This small molecule binds to this protein.
Small molecule (SMILES): [H]/N=C(/Nc1cccc(CNCCc2cccc(F)c2)c1)c1cccs1

Sequence of chain 1.B:
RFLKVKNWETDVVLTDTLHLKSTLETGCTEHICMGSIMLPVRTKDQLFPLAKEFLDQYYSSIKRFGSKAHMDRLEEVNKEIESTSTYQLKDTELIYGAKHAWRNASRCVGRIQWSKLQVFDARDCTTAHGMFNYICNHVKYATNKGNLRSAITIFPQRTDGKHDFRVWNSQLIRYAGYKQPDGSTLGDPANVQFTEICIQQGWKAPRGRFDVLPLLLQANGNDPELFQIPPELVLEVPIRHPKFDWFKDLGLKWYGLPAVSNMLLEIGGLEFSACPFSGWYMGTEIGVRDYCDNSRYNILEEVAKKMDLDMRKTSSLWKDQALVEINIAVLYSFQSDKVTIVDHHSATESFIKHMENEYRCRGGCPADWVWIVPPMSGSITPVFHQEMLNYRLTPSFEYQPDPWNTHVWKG

Binding-site contacts:
Ligand atom N18 contacts residue HEM1 of chain 1.C at 2.8 Å (h-bond).
Ligand atom C02 contacts residue GLY290 of chain 1.A at 3.1 Å.
Ligand atom C16 contacts residue MTL1 of chain 1.F at 3.8 Å.
Ligand atom S01 contacts residue HEM1 of chain 1.C at 3.2 Å.
Ligand atom F23 contacts residue MTL1 of chain 1.F at 3.2 Å.
Ligand atom C15 contacts residue HEM1 of chain 1.C at 3.6 Å.
Ligand atom C13 contacts residue VAL271 of chain 1.A at 3.7 Å (hydrophobic).
Ligand atom C05 contacts residue PRO269 of chain 1.A at 3.8 Å (hydrophobic).
Ligand atom C14 contacts residue VAL271 of chain 1.A at 3.3 Å (hydrophobic).
Ligand atom C11 contacts residue HEM1 of chain 1.C at 3.6 Å.
Ligand atom C14 contacts residue HEM1 of chain 1.C at 3.8 Å.
Ligand atom C16 contacts residue GLU296 of chain 1.A at 3.5 Å.
Ligand atom N08 contacts residue GLU296 of chain 1.A at 2.8 Å (salt-bridge).
Ligand atom N08 contacts residue TRP291 of chain 1.A at 3.0 Å (h-bond).
Ligand atom C03 contacts residue GLY290 of chain 1.A at 3.8 Å.
Ligand atom C06 contacts residue GLU296 of chain 1.A at 3.4 Å.
Ligand atom N08 contacts residue PRO269 of chain 1.A at 3.8 Å.
Ligand atom C03 contacts residue PRO269 of chain 1.A at 3.4 Å (hydrophobic).
Ligand atom C20 contacts residue HEM1 of chain 1.C at 3.6 Å.
Ligand atom C11 contacts residue GLU296 of chain 1.A at 3.3 Å.
Ligand atom C02 contacts residue HEM1 of chain 1.C at 3.6 Å.
Ligand atom C16 contacts residue HEM1 of chain 1.C at 3.6 Å.
Ligand atom C12 contacts residue HEM1 of chain 1.C at 3.5 Å.
Ligand atom C02 contacts residue PHE288 of chain 1.A at 3.7 Å (hydrophobic).
Ligand atom C19 contacts residue HEM1 of chain 1.C at 3.4 Å.
Ligand atom C21 contacts residue MTL1 of chain 1.F at 3.8 Å.
Ligand atom C20 contacts residue TRP382 of chain 1.A at 3.7 Å (hydrophobic).
Ligand atom C15 contacts residue VAL271 of chain 1.A at 3.5 Å (hydrophobic).
Ligand atom C22 contacts residue MTL1 of chain 1.F at 3.2 Å.
Ligand atom C13 contacts residue HEM1 of chain 1.C at 3.3 Å.
Ligand atom C17 contacts residue HEM1 of chain 1.C at 3.5 Å.
Ligand atom N07 contacts residue GLU296 of chain 1.A at 2.5 Å (salt-bridge).
Ligand atom C04 contacts residue VAL271 of chain 1.A at 3.8 Å (hydrophobic).
Ligand atom C02 contacts residue SER289 of chain 1.A at 3.4 Å.
Ligand atom C24 contacts residue TRP10 of chain 1.B at 3.8 Å (hydrophobic).
Ligand atom C03 contacts residue PHE288 of chain 1.A at 3.5 Å (hydrophobic).
Ligand atom C19 contacts residue MTL1 of chain 1.F at 3.6 Å.
Ligand atom C03 contacts residue SER289 of chain 1.A at 3.8 Å.
Ligand atom C04 contacts residue PRO269 of chain 1.A at 3.5 Å (hydrophobic).
Ligand atom S01 contacts residue GLY290 of chain 1.A at 3.8 Å.

Sequence of chain 1.A:
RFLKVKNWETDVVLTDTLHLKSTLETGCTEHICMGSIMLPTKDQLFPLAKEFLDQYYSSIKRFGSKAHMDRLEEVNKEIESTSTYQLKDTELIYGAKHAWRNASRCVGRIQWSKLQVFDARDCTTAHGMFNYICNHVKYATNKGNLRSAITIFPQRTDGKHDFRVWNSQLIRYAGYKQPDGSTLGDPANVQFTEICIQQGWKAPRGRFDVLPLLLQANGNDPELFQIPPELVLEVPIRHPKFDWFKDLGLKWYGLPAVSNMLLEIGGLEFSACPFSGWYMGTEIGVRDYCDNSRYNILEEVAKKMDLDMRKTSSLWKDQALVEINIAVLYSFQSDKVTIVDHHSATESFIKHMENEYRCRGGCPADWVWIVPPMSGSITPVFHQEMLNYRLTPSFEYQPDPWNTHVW